Binding-site contacts:
Ligand atom O5 contacts residue ASN616 of chain 1.C at 2.4 Å (h-bond).
Ligand atom C1 contacts residue THR618 of chain 1.C at 4.1 Å.
Ligand atom C8 contacts residue ASN616 of chain 1.C at 4.2 Å.
Ligand atom C2 contacts residue ASN616 of chain 1.C at 2.5 Å.
Ligand atom C5 contacts residue ASN616 of chain 1.C at 3.7 Å.
Ligand atom C3 contacts residue ASN616 of chain 1.C at 3.8 Å.
Ligand atom N2 contacts residue ASN616 of chain 1.C at 2.9 Å (h-bond).
Ligand atom C4 contacts residue ASN616 of chain 1.C at 4.2 Å.
Ligand atom O5 contacts residue THR618 of chain 1.C at 4.4 Å.
Ligand atom N2 contacts residue GLN644 of chain 1.C at 4.4 Å.
Ligand atom C1 contacts residue ASN616 of chain 1.C at 1.4 Å.
Ligand atom C7 contacts residue ASN616 of chain 1.C at 3.9 Å.
Ligand atom C8 contacts residue GLN644 of chain 1.C at 4.0 Å.

The protein below binds the small molecule below.
Small molecule (SMILES): CC(=O)N[C@@H]1[C@@H](O)[C@H](O)[C@@H](CO)O[C@H]1O

Sequence of chain 1.C:
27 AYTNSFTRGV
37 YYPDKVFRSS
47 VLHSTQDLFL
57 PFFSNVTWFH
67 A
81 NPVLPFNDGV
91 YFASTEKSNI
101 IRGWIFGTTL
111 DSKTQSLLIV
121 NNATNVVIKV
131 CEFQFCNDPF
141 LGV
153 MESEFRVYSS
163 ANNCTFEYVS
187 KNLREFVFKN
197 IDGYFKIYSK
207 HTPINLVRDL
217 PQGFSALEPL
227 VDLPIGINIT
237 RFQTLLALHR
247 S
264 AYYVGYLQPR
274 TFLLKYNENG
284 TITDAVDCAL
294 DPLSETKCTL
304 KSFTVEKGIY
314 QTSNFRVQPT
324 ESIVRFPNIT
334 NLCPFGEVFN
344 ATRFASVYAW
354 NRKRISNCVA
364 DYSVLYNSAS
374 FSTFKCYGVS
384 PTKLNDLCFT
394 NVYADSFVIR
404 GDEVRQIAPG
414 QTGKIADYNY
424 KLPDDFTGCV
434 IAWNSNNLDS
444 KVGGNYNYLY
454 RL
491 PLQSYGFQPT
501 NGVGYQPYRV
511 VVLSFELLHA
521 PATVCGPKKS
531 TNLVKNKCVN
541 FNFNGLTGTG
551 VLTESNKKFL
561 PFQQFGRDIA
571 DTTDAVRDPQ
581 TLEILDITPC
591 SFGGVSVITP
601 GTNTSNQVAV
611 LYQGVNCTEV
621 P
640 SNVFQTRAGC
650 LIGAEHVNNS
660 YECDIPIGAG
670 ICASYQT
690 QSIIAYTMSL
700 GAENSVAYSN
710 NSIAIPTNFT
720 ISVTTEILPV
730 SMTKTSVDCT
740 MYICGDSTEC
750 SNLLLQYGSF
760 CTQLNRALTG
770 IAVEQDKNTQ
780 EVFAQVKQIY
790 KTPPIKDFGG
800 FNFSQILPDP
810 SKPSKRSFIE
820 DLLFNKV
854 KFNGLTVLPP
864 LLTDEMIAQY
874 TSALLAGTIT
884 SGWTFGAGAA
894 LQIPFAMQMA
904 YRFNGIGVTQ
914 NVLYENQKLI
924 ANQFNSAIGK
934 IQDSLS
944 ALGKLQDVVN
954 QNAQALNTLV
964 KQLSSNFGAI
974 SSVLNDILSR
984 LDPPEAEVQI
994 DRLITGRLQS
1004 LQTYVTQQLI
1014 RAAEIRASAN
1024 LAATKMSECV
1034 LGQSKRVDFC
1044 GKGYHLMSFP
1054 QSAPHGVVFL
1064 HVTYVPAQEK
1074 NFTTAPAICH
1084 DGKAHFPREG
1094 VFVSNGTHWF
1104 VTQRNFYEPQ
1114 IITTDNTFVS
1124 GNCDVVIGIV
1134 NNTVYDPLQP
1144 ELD